Sequence of chain 1.A:
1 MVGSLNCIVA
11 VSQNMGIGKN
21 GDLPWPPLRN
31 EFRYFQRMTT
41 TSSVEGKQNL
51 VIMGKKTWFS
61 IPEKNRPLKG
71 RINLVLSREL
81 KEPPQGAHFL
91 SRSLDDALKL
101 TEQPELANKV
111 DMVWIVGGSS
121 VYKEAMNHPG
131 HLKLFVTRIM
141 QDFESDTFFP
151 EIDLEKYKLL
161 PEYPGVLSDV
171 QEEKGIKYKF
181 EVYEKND

Binding-site contacts:
Ligand atom C01 contacts residue GLU31 of chain 1.A at 3.5 Å.
Ligand atom C08 contacts residue ILE8 of chain 1.A at 3.8 Å (hydrophobic).
Ligand atom C02 contacts residue GLU31 of chain 1.A at 3.6 Å.
Ligand atom N07 contacts residue ILE8 of chain 1.A at 3.5 Å (h-bond).
Ligand atom N04 contacts residue GLU31 of chain 1.A at 2.8 Å (salt-bridge).
Ligand atom N06 contacts residue ALA10 of chain 1.A at 3.8 Å.
Ligand atom C15 contacts residue PHE35 of chain 1.A at 3.8 Å (hydrophobic).
Ligand atom C17 contacts residue ILE61 of chain 1.A at 3.8 Å (hydrophobic).
Ligand atom O11 contacts residue NAP1 of chain 1.B at 3.4 Å.
Ligand atom N09 contacts residue TYR122 of chain 1.A at 3.4 Å (h-bond).
Ligand atom C27 contacts residue PHE32 of chain 1.A at 3.7 Å (hydrophobic).
Ligand atom C28 contacts residue PHE32 of chain 1.A at 3.4 Å (hydrophobic).
Ligand atom C05 contacts residue VAL9 of chain 1.A at 3.7 Å (hydrophobic).
Ligand atom C03 contacts residue GLU31 of chain 1.A at 3.6 Å.
Ligand atom O16 contacts residue ILE61 of chain 1.A at 3.6 Å.
Ligand atom C26 contacts residue PRO62 of chain 1.A at 3.5 Å (hydrophobic).
Ligand atom C08 contacts residue NAP1 of chain 1.B at 3.1 Å.
Ligand atom N06 contacts residue GLU31 of chain 1.A at 2.8 Å (salt-bridge).
Ligand atom N06 contacts residue VAL9 of chain 1.A at 3.5 Å (h-bond).
Ligand atom N07 contacts residue VAL9 of chain 1.A at 3.4 Å.
Ligand atom C03 contacts residue NAP1 of chain 1.B at 3.8 Å.
Ligand atom C05 contacts residue ALA10 of chain 1.A at 3.7 Å (hydrophobic).
Ligand atom N09 contacts residue NAP1 of chain 1.B at 3.4 Å (h-bond).
Ligand atom C08 contacts residue PHE35 of chain 1.A at 3.5 Å (hydrophobic).
Ligand atom N22 contacts residue LEU23 of chain 1.A at 3.6 Å.
Ligand atom N22 contacts residue PHE32 of chain 1.A at 3.8 Å.
Ligand atom N07 contacts residue PHE35 of chain 1.A at 3.5 Å.
Ligand atom N07 contacts residue ALA10 of chain 1.A at 3.8 Å.
Ligand atom N09 contacts residue ILE8 of chain 1.A at 3.1 Å (h-bond).
Ligand atom C29 contacts residue PHE32 of chain 1.A at 3.7 Å (hydrophobic).
Ligand atom N07 contacts residue NAP1 of chain 1.B at 3.6 Å (h-bond).
Ligand atom C21 contacts residue LEU23 of chain 1.A at 3.6 Å (hydrophobic).
Ligand atom N09 contacts residue PHE35 of chain 1.A at 3.6 Å.
Ligand atom C05 contacts residue GLU31 of chain 1.A at 3.6 Å.
Ligand atom N06 contacts residue ILE8 of chain 1.A at 3.6 Å.
Ligand atom N09 contacts residue VAL116 of chain 1.A at 3.2 Å (h-bond).
Ligand atom C12 contacts residue PHE35 of chain 1.A at 3.6 Å (hydrophobic).
Ligand atom C10 contacts residue NAP1 of chain 1.B at 3.2 Å.
Ligand atom C14 contacts residue THR57 of chain 1.A at 3.8 Å.
Ligand atom C29 contacts residue LEU68 of chain 1.A at 3.7 Å (hydrophobic).

The small molecule below binds the protein below.
Small molecule (SMILES): CCc1nc(N)nc(N)c1OCCCCOc1ccccc1CCc1nnn[nH]1